The small molecule below binds the protein below.
Small molecule (SMILES): COC(=O)CC[C@H](C[C@H](N)C(=O)O)C(=O)O

Sequence of chain 2.A:
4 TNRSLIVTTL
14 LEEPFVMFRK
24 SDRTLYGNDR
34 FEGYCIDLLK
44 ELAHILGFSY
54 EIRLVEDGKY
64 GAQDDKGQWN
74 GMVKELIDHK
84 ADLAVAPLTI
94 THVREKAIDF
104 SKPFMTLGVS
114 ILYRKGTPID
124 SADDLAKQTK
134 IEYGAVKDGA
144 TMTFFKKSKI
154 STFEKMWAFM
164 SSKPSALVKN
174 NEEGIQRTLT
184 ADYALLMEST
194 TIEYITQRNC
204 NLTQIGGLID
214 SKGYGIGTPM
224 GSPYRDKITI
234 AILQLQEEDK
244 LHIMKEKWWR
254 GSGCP

Binding-site contacts:
Ligand atom CAA contacts residue PRO90 of chain 2.A at 3.8 Å (hydrophobic).
Ligand atom CA contacts residue THR92 of chain 2.A at 3.3 Å.
Ligand atom CA contacts residue GLU191 of chain 2.A at 3.5 Å.
Ligand atom C contacts residue ALA143 of chain 2.A at 3.6 Å (hydrophobic).
Ligand atom CB contacts residue TYR63 of chain 2.A at 3.6 Å (hydrophobic).
Ligand atom OAE contacts residue ASN174 of chain 2.A at 2.4 Å (h-bond).
Ligand atom CAN contacts residue ASN174 of chain 2.A at 3.0 Å.
Ligand atom OAK contacts residue GLU15 of chain 2.A at 3.7 Å.
Ligand atom OXT contacts residue ALA143 of chain 2.A at 2.7 Å (h-bond).
Ligand atom CD1 contacts residue VAL139 of chain 2.A at 3.8 Å (hydrophobic).
Ligand atom O contacts residue THR92 of chain 2.A at 2.8 Å (h-bond).
Ligand atom O contacts residue LEU91 of chain 2.A at 3.5 Å.
Ligand atom CD2 contacts residue THR144 of chain 2.A at 3.3 Å.
Ligand atom N contacts residue GLU191 of chain 2.A at 2.8 Å (salt-bridge).
Ligand atom O contacts residue TYR63 of chain 2.A at 3.6 Å.
Ligand atom CAA contacts residue TYR217 of chain 2.A at 3.1 Å (hydrophobic).
Ligand atom CAA contacts residue GLU191 of chain 2.A at 3.6 Å.
Ligand atom CAH contacts residue ASN174 of chain 2.A at 3.6 Å.
Ligand atom C contacts residue THR92 of chain 2.A at 3.5 Å.
Ligand atom OXT contacts residue GLY142 of chain 2.A at 3.3 Å.
Ligand atom OXT contacts residue ARG97 of chain 2.A at 2.7 Å (salt-bridge).
Ligand atom C contacts residue ARG97 of chain 2.A at 3.4 Å.
Ligand atom OAK contacts residue TYR63 of chain 2.A at 3.4 Å (h-bond).
Ligand atom CAH contacts residue TYR63 of chain 2.A at 3.4 Å (hydrophobic).
Ligand atom N contacts residue PRO90 of chain 2.A at 2.8 Å (h-bond).
Ligand atom OAD contacts residue THR144 of chain 2.A at 2.7 Å (h-bond).
Ligand atom OAK contacts residue PRO90 of chain 2.A at 3.8 Å.
Ligand atom CAH contacts residue GLU15 of chain 2.A at 3.3 Å.
Ligand atom N contacts residue THR92 of chain 2.A at 2.9 Å (h-bond).
Ligand atom O contacts residue ARG97 of chain 2.A at 2.9 Å (salt-bridge).
Ligand atom N contacts residue TYR217 of chain 2.A at 3.7 Å.
Ligand atom CG contacts residue GLU191 of chain 2.A at 3.7 Å.
Ligand atom OAG contacts residue ALA143 of chain 2.A at 3.1 Å (h-bond).
Ligand atom C contacts residue TYR63 of chain 2.A at 3.6 Å (hydrophobic).
Ligand atom OAG contacts residue THR144 of chain 2.A at 3.0 Å (h-bond).
Ligand atom OXT contacts residue TYR63 of chain 2.A at 3.2 Å.
Ligand atom OAG contacts residue GLY142 of chain 2.A at 3.5 Å.
Ligand atom CAA contacts residue THR194 of chain 2.A at 3.1 Å.
Ligand atom O contacts residue PRO90 of chain 2.A at 3.5 Å (h-bond).
Ligand atom OAD contacts residue GLU191 of chain 2.A at 3.8 Å.